Sequence of chain 1.D:
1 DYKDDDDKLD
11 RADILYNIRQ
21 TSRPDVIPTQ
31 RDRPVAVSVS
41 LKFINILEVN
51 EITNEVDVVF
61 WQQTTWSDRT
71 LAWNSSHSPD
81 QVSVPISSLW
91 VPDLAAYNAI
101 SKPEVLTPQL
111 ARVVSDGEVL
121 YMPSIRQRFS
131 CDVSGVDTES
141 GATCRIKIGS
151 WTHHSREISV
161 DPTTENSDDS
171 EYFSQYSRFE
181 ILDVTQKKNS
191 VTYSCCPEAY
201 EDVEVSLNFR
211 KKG

Binding-site contacts:
Ligand atom C19 contacts residue MET122 of chain 1.D at 3.6 Å (hydrophobic).
Ligand atom C16 contacts residue TRP151 of chain 1.C at 3.2 Å (hydrophobic).
Ligand atom N01 contacts residue TYR193 of chain 1.C at 3.6 Å.
Ligand atom C17 contacts residue TYR200 of chain 1.C at 3.3 Å (hydrophobic).
Ligand atom N03 contacts residue GLN63 of chain 1.D at 3.0 Å (h-bond).
Ligand atom C22 contacts residue TYR193 of chain 1.C at 3.7 Å (hydrophobic).
Ligand atom N03 contacts residue CYS196 of chain 1.C at 3.4 Å (h-bond).
Ligand atom N05 contacts residue TRP151 of chain 1.C at 3.1 Å (h-bond).
Ligand atom N06 contacts residue TRP151 of chain 1.C at 3.3 Å (h-bond).
Ligand atom C04 contacts residue MET122 of chain 1.D at 3.6 Å (hydrophobic).
Ligand atom C18 contacts residue TYR200 of chain 1.C at 3.7 Å (hydrophobic).
Ligand atom N03 contacts residue CYS195 of chain 1.C at 3.5 Å (h-bond).
Ligand atom N06 contacts residue MET122 of chain 1.D at 3.5 Å.
Ligand atom C05 contacts residue GLN63 of chain 1.D at 3.7 Å.
Ligand atom C08 contacts residue GLN63 of chain 1.D at 3.6 Å.
Ligand atom C09 contacts residue GLN63 of chain 1.D at 3.5 Å.
Ligand atom C04 contacts residue GLN63 of chain 1.D at 3.8 Å.
Ligand atom C01 contacts residue CYS196 of chain 1.C at 3.5 Å (hydrophobic).
Ligand atom C04 contacts residue CYS196 of chain 1.C at 3.6 Å (hydrophobic).
Ligand atom C19 contacts residue TRP151 of chain 1.C at 3.3 Å (hydrophobic).
Ligand atom C01 contacts residue CYS195 of chain 1.C at 3.8 Å (hydrophobic).
Ligand atom N01 contacts residue TYR172 of chain 1.D at 2.9 Å (h-bond).
Ligand atom C22 contacts residue TYR200 of chain 1.C at 3.5 Å (hydrophobic).
Ligand atom C07 contacts residue THR64 of chain 1.D at 3.8 Å.
Ligand atom C14 contacts residue ARG112 of chain 1.D at 3.8 Å.
Ligand atom C01 contacts residue MET122 of chain 1.D at 3.5 Å (hydrophobic).
Ligand atom C14 contacts residue LEU120 of chain 1.D at 3.6 Å (hydrophobic).
Ligand atom O01 contacts residue THR65 of chain 1.D at 3.1 Å.
Ligand atom N01 contacts residue CYS195 of chain 1.C at 3.8 Å.
Ligand atom C10 contacts residue GLN63 of chain 1.D at 3.2 Å.
Ligand atom C07 contacts residue LEU120 of chain 1.D at 3.6 Å (hydrophobic).
Ligand atom N03 contacts residue MET122 of chain 1.D at 3.3 Å (h-bond).
Ligand atom C13 contacts residue ARG112 of chain 1.D at 3.6 Å.
Ligand atom N02 contacts residue MET122 of chain 1.D at 3.6 Å.
Ligand atom C02 contacts residue MET122 of chain 1.D at 3.8 Å (hydrophobic).
Ligand atom C11 contacts residue TYR200 of chain 1.C at 3.2 Å (hydrophobic).
Ligand atom O01 contacts residue THR64 of chain 1.D at 3.7 Å.
Ligand atom C21 contacts residue TYR193 of chain 1.C at 3.8 Å (hydrophobic).
Ligand atom C15 contacts residue MET122 of chain 1.D at 3.6 Å (hydrophobic).
Ligand atom C20 contacts residue TRP151 of chain 1.C at 3.8 Å (hydrophobic).

A small-molecule ligand and the protein it binds are described below.
Small molecule (SMILES): Nc1nc(-c2ccc(O)cc2)cc(N(Cc2ccccn2)Cc2ccccn2)n1

Sequence of chain 1.C:
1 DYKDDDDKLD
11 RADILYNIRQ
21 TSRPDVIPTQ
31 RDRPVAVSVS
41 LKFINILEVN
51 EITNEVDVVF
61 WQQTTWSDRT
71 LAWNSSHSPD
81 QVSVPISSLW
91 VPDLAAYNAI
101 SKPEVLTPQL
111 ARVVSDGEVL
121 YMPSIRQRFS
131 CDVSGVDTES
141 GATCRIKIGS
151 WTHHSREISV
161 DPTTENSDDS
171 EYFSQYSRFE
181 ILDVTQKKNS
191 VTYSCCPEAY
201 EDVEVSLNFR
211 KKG